The small molecule below binds the protein below.
Small molecule (SMILES): Cc1cn([C@H]2C[C@H](O[P](=O)(O)OC[C@H]3O[C@@H](n4cnc5c(=O)nc(N)[nH]c54)C[C@@H]3O)[C@@H](CO[P](=O)(O)O[C@H]3C[C@H](n4ccc(N)nc4=O)O[C@@H]3CO[P](=O)(O)O[C@H]3C[C@H](n4cnc5c(N)ncnc54)O[C@@H]3CO[P](=O)(O)O[C@H]3C[C@H](n4cc(C)c(=O)[nH]c4=O)O[C@@H]3CO[P](=O)(O)O[C@H]3C[C@H](n4cnc5c(=O)nc(N)[nH]c54)O[C@@H]3COP(=O)=O)O2)c(=O)[nH]c1=O

Binding-site contacts:
Ligand atom N2 contacts residue DC1 of chain 1.C at 2.7 Å (h-bond).
Ligand atom C2 contacts residue DG3 of chain 1.C at 3.4 Å.
Ligand atom O4 contacts residue DA5 of chain 1.C at 2.7 Å (h-bond).
Ligand atom N6 contacts residue DT4 of chain 1.C at 3.2 Å (h-bond).
Ligand atom N1 contacts residue DA5 of chain 1.C at 3.5 Å (h-bond).
Ligand atom O2 contacts residue DG3 of chain 1.C at 3.4 Å (h-bond).
Ligand atom O2 contacts residue DG3 of chain 1.C at 2.8 Å (h-bond).
Ligand atom N4 contacts residue DG3 of chain 1.C at 2.6 Å (h-bond).
Ligand atom O6 contacts residue DC6 of chain 1.C at 2.7 Å (h-bond).
Ligand atom N2 contacts residue ARG276 of chain 1.A at 3.1 Å (salt-bridge).
Ligand atom N2 contacts residue DA2 of chain 1.C at 2.9 Å (h-bond).
Ligand atom O2 contacts residue ARG276 of chain 1.A at 3.3 Å (salt-bridge).
Ligand atom C4 contacts residue DA5 of chain 1.C at 3.5 Å.
Ligand atom OP2 contacts residue LYS280 of chain 1.A at 3.4 Å.
Ligand atom OP1 contacts residue LYS280 of chain 1.A at 3.2 Å.
Ligand atom C5' contacts residue SER222 of chain 1.A at 3.3 Å.
Ligand atom N1 contacts residue DA2 of chain 1.C at 3.5 Å.
Ligand atom C1' contacts residue ARG276 of chain 1.A at 3.3 Å.
Ligand atom O2 contacts residue DA5 of chain 1.C at 3.4 Å.
Ligand atom N2 contacts residue DC6 of chain 1.C at 3.0 Å (h-bond).
Ligand atom C2 contacts residue DA5 of chain 1.C at 3.5 Å.
Ligand atom C6 contacts residue DC1 of chain 1.C at 3.4 Å.
Ligand atom C4' contacts residue GLU288 of chain 1.A at 3.3 Å.
Ligand atom N3 contacts residue DA5 of chain 1.C at 2.6 Å (h-bond).
Ligand atom O4 contacts residue DA2 of chain 1.C at 3.2 Å (h-bond).
Ligand atom N3 contacts residue DA2 of chain 1.C at 3.4 Å.
Ligand atom C1' contacts residue GLN223 of chain 1.A at 3.3 Å.
Ligand atom C2 contacts residue DT4 of chain 1.C at 3.2 Å.
Ligand atom N1 contacts residue DC1 of chain 1.C at 2.6 Å (h-bond).
Ligand atom N1 contacts residue DC6 of chain 1.C at 2.9 Å (h-bond).
Ligand atom C2' contacts residue GLN223 of chain 1.A at 3.2 Å.
Ligand atom N3 contacts residue DG3 of chain 1.C at 2.7 Å (h-bond).
Ligand atom N3 contacts residue DA2 of chain 1.C at 3.1 Å (h-bond).
Ligand atom N1 contacts residue DT4 of chain 1.C at 2.6 Å (h-bond).
Ligand atom O6 contacts residue DC1 of chain 1.C at 2.6 Å (h-bond).
Ligand atom OP1 contacts residue SER287 of chain 1.A at 3.3 Å.
Ligand atom C2 contacts residue DA2 of chain 1.C at 3.1 Å.
Ligand atom O4' contacts residue ARG276 of chain 1.A at 3.1 Å (salt-bridge).
Ligand atom O3' contacts residue GLN131 of chain 1.A at 3.1 Å (h-bond).
Ligand atom C5' contacts residue ALA277 of chain 1.A at 3.5 Å (hydrophobic).

Sequence of chain 1.A:
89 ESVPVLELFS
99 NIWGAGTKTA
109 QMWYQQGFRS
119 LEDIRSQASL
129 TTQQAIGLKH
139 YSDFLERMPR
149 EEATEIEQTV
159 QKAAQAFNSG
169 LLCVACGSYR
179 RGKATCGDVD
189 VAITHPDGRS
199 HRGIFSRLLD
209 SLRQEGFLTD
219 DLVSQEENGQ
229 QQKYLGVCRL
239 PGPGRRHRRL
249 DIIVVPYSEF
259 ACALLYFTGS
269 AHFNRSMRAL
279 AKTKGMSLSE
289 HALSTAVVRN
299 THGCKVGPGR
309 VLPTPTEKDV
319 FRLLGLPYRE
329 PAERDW